A protein and the small-molecule ligand that binds it are described below.
Small molecule (SMILES): C=C1/C(=C\C=C2/CCC[C@]3(C)[C@@H]([C@H](C)CCCC(C)(C)O)CC[C@@H]23)C[C@@H](O)C[C@@H]1O

Sequence of chain 1.A:
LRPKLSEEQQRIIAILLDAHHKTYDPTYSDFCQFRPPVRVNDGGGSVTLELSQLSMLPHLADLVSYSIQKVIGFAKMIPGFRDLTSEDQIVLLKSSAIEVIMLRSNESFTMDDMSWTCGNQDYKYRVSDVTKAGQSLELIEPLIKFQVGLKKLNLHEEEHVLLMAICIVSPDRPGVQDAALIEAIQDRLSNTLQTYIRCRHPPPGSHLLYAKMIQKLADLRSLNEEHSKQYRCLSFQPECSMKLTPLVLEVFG

Binding-site contacts:
Ligand atom O2 contacts residue SER108 of chain 1.A at 2.8 Å (h-bond).
Ligand atom C16 contacts residue LEU143 of chain 1.A at 3.9 Å (hydrophobic).
Ligand atom C7 contacts residue SER105 of chain 1.A at 3.3 Å.
Ligand atom C18 contacts residue VAL64 of chain 1.A at 3.5 Å (hydrophobic).
Ligand atom C23 contacts residue GLN135 of chain 1.A at 3.8 Å.
Ligand atom C1 contacts residue ARG104 of chain 1.A at 3.8 Å.
Ligand atom C9 contacts residue TRP116 of chain 1.A at 3.4 Å (hydrophobic).
Ligand atom O3 contacts residue HIS227 of chain 1.A at 2.8 Å (h-bond).
Ligand atom C26 contacts residue LEU57 of chain 1.A at 3.6 Å (hydrophobic).
Ligand atom O1 contacts residue SER67 of chain 1.A at 2.8 Å (h-bond).
Ligand atom C3 contacts residue TYR24 of chain 1.A at 3.6 Å (hydrophobic).
Ligand atom O3 contacts residue GLN135 of chain 1.A at 3.3 Å (h-bond).
Ligand atom C2 contacts residue TYR24 of chain 1.A at 3.8 Å (hydrophobic).
Ligand atom C25 contacts residue HIS227 of chain 1.A at 3.6 Å.
Ligand atom C19 contacts residue LEU63 of chain 1.A at 3.5 Å (hydrophobic).
Ligand atom O2 contacts residue TYR24 of chain 1.A at 2.8 Å (h-bond).
Ligand atom C26 contacts residue GLN135 of chain 1.A at 3.4 Å.
Ligand atom C6 contacts residue SER105 of chain 1.A at 3.5 Å.
Ligand atom O1 contacts residue ARG104 of chain 1.A at 2.8 Å (salt-bridge).
Ligand atom C19 contacts residue ILE101 of chain 1.A at 3.8 Å (hydrophobic).
Ligand atom C11 contacts residue LEU60 of chain 1.A at 3.9 Å (hydrophobic).
Ligand atom C3 contacts residue TYR28 of chain 1.A at 3.8 Å (hydrophobic).
Ligand atom C5 contacts residue SER105 of chain 1.A at 4.0 Å.
Ligand atom C19 contacts residue SER67 of chain 1.A at 4.0 Å.
Ligand atom C7 contacts residue TRP116 of chain 1.A at 3.9 Å (hydrophobic).
Ligand atom C25 contacts residue GLN135 of chain 1.A at 3.9 Å.
Ligand atom C17 contacts residue LEU143 of chain 1.A at 3.9 Å (hydrophobic).
Ligand atom C4 contacts residue SER108 of chain 1.A at 3.7 Å.
Ligand atom C27 contacts residue VAL248 of chain 1.A at 3.8 Å (hydrophobic).
Ligand atom C12 contacts residue VAL130 of chain 1.A at 3.8 Å (hydrophobic).
Ligand atom C6 contacts residue TRP116 of chain 1.A at 3.8 Å (hydrophobic).
Ligand atom C24 contacts residue HIS227 of chain 1.A at 3.6 Å.
Ligand atom C24 contacts residue VAL64 of chain 1.A at 3.9 Å (hydrophobic).
Ligand atom O2 contacts residue SER105 of chain 1.A at 3.5 Å.
Ligand atom C3 contacts residue SER108 of chain 1.A at 3.7 Å.
Ligand atom C8 contacts residue TRP116 of chain 1.A at 3.8 Å (hydrophobic).
Ligand atom C21 contacts residue LEU139 of chain 1.A at 3.6 Å (hydrophobic).
Ligand atom C2 contacts residue ARG104 of chain 1.A at 3.9 Å.
Ligand atom O3 contacts residue TYR231 of chain 1.A at 3.8 Å.
Ligand atom C4 contacts residue CYS118 of chain 1.A at 3.6 Å (hydrophobic).